Sequence of chain 1.B:
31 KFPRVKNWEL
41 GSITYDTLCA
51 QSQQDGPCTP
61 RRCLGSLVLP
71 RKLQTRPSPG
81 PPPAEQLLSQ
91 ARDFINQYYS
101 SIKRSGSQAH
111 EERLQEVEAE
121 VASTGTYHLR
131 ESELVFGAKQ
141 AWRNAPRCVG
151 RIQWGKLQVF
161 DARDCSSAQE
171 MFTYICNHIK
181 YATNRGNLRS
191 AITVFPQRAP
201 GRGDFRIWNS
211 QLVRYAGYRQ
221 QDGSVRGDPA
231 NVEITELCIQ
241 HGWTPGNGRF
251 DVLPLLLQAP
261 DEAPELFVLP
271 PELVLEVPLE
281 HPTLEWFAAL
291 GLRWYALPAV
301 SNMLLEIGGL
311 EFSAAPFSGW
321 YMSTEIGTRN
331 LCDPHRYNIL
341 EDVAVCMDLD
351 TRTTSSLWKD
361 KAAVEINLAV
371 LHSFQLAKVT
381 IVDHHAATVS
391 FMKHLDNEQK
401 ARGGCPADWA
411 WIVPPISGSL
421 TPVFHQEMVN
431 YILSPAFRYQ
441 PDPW

A small-molecule ligand and the protein it binds are described below.
Small molecule (SMILES): [H]/N=C(/N)[Se]CC

Binding-site contacts:
Ligand atom C3 contacts residue GLU325 of chain 1.B at 3.5 Å.
Ligand atom C1 contacts residue SER318 of chain 1.B at 4.2 Å.
Ligand atom N2 contacts residue TRP320 of chain 1.B at 2.9 Å (h-bond).
Ligand atom C1 contacts residue ALA299 of chain 1.B at 4.2 Å (hydrophobic).
Ligand atom C1 contacts residue PRO298 of chain 1.B at 3.2 Å (hydrophobic).
Ligand atom N2 contacts residue PRO298 of chain 1.B at 4.0 Å.
Ligand atom SE contacts residue HEM1 of chain 1.M at 3.4 Å.
Ligand atom SE contacts residue TRP320 of chain 1.B at 4.1 Å.
Ligand atom C3 contacts residue TRP320 of chain 1.B at 3.8 Å (hydrophobic).
Ligand atom N1 contacts residue HEM1 of chain 1.M at 3.8 Å.
Ligand atom C2 contacts residue PHE317 of chain 1.B at 4.0 Å (hydrophobic).
Ligand atom C2 contacts residue HEM1 of chain 1.M at 3.5 Å.
Ligand atom N2 contacts residue HEM1 of chain 1.M at 3.6 Å.
Ligand atom N2 contacts residue GLU325 of chain 1.B at 2.8 Å (salt-bridge).
Ligand atom N1 contacts residue GLU325 of chain 1.B at 2.8 Å (salt-bridge).
Ligand atom C2 contacts residue GLY319 of chain 1.B at 4.4 Å.
Ligand atom C3 contacts residue HEM1 of chain 1.M at 3.7 Å.
Ligand atom N1 contacts residue PRO298 of chain 1.B at 4.4 Å.
Ligand atom SE contacts residue PRO298 of chain 1.B at 4.2 Å.
Ligand atom N2 contacts residue TYR321 of chain 1.B at 3.7 Å.
Ligand atom SE contacts residue GLY319 of chain 1.B at 3.9 Å.
Ligand atom C2 contacts residue PRO298 of chain 1.B at 4.2 Å (hydrophobic).
Ligand atom N2 contacts residue MET322 of chain 1.B at 4.2 Å.
Ligand atom C1 contacts residue PHE317 of chain 1.B at 3.8 Å (hydrophobic).
Ligand atom C1 contacts residue VAL300 of chain 1.B at 3.6 Å (hydrophobic).
Ligand atom C3 contacts residue PRO298 of chain 1.B at 4.0 Å (hydrophobic).